Sequence of chain 1.B:
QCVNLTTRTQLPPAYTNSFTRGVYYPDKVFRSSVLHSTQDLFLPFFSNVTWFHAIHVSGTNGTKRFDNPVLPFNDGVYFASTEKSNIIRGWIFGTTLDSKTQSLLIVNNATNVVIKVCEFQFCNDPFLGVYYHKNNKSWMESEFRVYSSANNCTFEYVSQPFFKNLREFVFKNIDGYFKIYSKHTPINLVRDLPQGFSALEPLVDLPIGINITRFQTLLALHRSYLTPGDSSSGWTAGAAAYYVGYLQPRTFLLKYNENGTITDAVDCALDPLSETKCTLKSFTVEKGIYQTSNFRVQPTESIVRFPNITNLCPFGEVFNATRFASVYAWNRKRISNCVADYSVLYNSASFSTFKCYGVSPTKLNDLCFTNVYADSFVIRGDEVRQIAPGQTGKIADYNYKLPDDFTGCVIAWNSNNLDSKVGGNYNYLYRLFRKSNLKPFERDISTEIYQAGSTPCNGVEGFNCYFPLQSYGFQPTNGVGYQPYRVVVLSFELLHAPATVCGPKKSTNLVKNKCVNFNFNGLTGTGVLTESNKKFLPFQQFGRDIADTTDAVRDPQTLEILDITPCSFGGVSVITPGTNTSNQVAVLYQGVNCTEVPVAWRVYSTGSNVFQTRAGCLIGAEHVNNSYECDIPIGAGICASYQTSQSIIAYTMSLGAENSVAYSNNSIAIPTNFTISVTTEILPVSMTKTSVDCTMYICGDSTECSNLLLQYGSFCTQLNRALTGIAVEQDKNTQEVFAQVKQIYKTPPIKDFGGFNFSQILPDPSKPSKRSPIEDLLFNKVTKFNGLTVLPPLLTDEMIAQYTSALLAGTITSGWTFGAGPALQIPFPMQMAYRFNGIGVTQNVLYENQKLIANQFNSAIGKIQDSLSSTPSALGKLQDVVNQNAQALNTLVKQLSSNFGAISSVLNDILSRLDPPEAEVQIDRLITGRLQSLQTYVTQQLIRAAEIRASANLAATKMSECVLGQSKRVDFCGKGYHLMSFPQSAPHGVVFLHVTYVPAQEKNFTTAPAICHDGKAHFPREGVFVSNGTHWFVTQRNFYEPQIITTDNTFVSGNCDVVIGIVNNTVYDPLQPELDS

This small molecule binds to this protein.
Small molecule (SMILES): CC(=O)N[C@@H]1[C@@H](O)[C@H](O)[C@@H](CO)O[C@H]1O

Binding-site contacts:
Ligand atom C3 contacts residue ASN696 of chain 1.A at 3.8 Å.
Ligand atom N2 contacts residue ASN696 of chain 1.A at 2.9 Å (h-bond).
Ligand atom O6 contacts residue ILE781 of chain 1.B at 4.4 Å.
Ligand atom C4 contacts residue ASN696 of chain 1.A at 4.2 Å.
Ligand atom C7 contacts residue ASN696 of chain 1.A at 3.5 Å.
Ligand atom C1 contacts residue ASN696 of chain 1.A at 1.4 Å.
Ligand atom C8 contacts residue GLY1118 of chain 1.A at 3.7 Å.
Ligand atom C5 contacts residue ASN696 of chain 1.A at 3.6 Å.
Ligand atom O5 contacts residue ASN696 of chain 1.A at 2.4 Å (h-bond).
Ligand atom C2 contacts residue ASN696 of chain 1.A at 2.4 Å.
Ligand atom O7 contacts residue ASN696 of chain 1.A at 3.7 Å.

Sequence of chain 1.A:
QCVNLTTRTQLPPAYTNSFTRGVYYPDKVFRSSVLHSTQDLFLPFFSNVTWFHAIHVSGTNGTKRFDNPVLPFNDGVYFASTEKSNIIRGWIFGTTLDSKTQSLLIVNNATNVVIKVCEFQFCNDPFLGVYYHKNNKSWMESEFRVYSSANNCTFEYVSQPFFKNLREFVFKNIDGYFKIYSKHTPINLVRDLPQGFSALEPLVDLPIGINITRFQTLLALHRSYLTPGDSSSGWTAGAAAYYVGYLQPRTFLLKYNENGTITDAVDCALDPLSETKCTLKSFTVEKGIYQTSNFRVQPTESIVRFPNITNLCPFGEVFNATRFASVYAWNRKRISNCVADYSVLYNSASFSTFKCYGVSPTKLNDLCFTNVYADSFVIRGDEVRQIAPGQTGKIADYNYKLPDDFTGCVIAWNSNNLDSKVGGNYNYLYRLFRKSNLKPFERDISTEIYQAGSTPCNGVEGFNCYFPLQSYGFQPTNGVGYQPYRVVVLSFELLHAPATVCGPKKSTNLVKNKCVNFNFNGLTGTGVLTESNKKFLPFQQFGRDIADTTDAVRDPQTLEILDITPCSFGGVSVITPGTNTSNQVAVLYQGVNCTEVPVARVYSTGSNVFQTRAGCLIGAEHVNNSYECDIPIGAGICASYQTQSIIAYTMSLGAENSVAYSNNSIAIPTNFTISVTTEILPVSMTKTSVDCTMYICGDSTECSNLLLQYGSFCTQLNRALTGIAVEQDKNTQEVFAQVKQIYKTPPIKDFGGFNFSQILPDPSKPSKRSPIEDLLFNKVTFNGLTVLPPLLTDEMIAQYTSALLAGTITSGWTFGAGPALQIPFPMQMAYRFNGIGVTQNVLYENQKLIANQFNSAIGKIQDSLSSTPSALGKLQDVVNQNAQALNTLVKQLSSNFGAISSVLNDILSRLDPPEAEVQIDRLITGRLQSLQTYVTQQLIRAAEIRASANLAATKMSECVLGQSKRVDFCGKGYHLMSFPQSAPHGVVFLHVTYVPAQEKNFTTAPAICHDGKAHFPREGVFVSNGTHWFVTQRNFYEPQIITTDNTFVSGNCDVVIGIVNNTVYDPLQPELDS